A small-molecule ligand and the protein it binds are described below.
Small molecule (SMILES): Nc1ncnc2c1ncn2[C@@H]1O[C@H](CO[P](=O)(O)O[P](=O)(O)NP(=O)(O)O)[C@@H](O)[C@H]1O

Binding-site contacts:
Ligand atom O1G contacts residue LYS163 of chain 1.AB at 2.7 Å (salt-bridge).
Ligand atom N1 contacts residue TYR345 of chain 1.AB at 3.4 Å.
Ligand atom N9 contacts residue TYR345 of chain 1.AB at 3.4 Å.
Ligand atom O1B contacts residue GLY158 of chain 1.AB at 3.5 Å (h-bond).
Ligand atom O3A contacts residue GLY162 of chain 1.AB at 3.1 Å (h-bond).
Ligand atom O2G contacts residue THR164 of chain 1.AB at 3.4 Å (h-bond).
Ligand atom PG contacts residue MG1 of chain 1.ZB at 2.9 Å.
Ligand atom O3' contacts residue ARG375 of chain 1.ZA at 3.0 Å.
Ligand atom O1B contacts residue GLY162 of chain 1.AB at 3.2 Å (h-bond).
Ligand atom N3B contacts residue MG1 of chain 1.ZB at 3.0 Å.
Ligand atom O2G contacts residue MG1 of chain 1.ZB at 1.9 Å.
Ligand atom C2 contacts residue TYR345 of chain 1.AB at 3.5 Å (hydrophobic).
Ligand atom C4 contacts residue TYR345 of chain 1.AB at 3.4 Å (hydrophobic).
Ligand atom O1A contacts residue LYS163 of chain 1.AB at 3.3 Å (salt-bridge).
Ligand atom N7 contacts residue VAL165 of chain 1.AB at 3.5 Å.
Ligand atom C6 contacts residue TYR345 of chain 1.AB at 3.4 Å (hydrophobic).
Ligand atom PB contacts residue MG1 of chain 1.ZB at 3.3 Å.
Ligand atom N6 contacts residue PHE418 of chain 1.AB at 3.5 Å.
Ligand atom C5' contacts residue ARG375 of chain 1.ZA at 3.4 Å.
Ligand atom O2G contacts residue GLU189 of chain 1.AB at 3.1 Å (salt-bridge).
Ligand atom N3B contacts residue GLY160 of chain 1.AB at 3.1 Å (h-bond).
Ligand atom N6 contacts residue TYR345 of chain 1.AB at 3.4 Å.
Ligand atom O3A contacts residue GLY160 of chain 1.AB at 3.1 Å.
Ligand atom O1A contacts residue THR164 of chain 1.AB at 3.1 Å (h-bond).
Ligand atom O3G contacts residue ARG375 of chain 1.ZA at 3.4 Å (salt-bridge).
Ligand atom C8 contacts residue GLY162 of chain 1.AB at 3.4 Å.
Ligand atom O1A contacts residue VAL165 of chain 1.AB at 2.8 Å (h-bond).
Ligand atom N3B contacts residue ARG375 of chain 1.ZA at 2.8 Å (salt-bridge).
Ligand atom O2B contacts residue LYS163 of chain 1.AB at 3.2 Å (salt-bridge).
Ligand atom O1B contacts residue GLY160 of chain 1.AB at 3.0 Å (h-bond).
Ligand atom O2A contacts residue ARG375 of chain 1.ZA at 3.2 Å (salt-bridge).
Ligand atom C5 contacts residue TYR345 of chain 1.AB at 3.2 Å (hydrophobic).
Ligand atom O2B contacts residue MG1 of chain 1.ZB at 2.3 Å.
Ligand atom O2B contacts residue THR164 of chain 1.AB at 2.7 Å (h-bond).
Ligand atom O3G contacts residue ARG190 of chain 1.AB at 3.1 Å (salt-bridge).
Ligand atom O1A contacts residue GLY162 of chain 1.AB at 3.1 Å.
Ligand atom PB contacts residue GLY160 of chain 1.AB at 3.5 Å.
Ligand atom O1B contacts residue LYS163 of chain 1.AB at 3.3 Å (salt-bridge).
Ligand atom O2A contacts residue MG1 of chain 1.ZB at 3.4 Å.
Ligand atom O1B contacts residue VAL161 of chain 1.AB at 3.0 Å (h-bond).

Sequence of chain 1.AB:
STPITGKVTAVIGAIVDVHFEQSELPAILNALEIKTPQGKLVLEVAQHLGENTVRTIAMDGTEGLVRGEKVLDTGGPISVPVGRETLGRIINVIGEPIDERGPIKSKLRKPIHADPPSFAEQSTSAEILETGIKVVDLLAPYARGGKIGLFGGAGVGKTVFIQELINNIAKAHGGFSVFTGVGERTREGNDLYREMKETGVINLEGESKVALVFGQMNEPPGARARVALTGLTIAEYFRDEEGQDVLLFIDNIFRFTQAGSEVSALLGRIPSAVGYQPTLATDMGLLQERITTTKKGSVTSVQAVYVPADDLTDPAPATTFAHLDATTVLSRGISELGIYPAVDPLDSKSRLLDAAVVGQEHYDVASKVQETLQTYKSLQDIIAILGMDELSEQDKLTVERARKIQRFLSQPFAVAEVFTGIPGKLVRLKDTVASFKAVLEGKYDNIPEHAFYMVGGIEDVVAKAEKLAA

Sequence of chain 1.ZA:
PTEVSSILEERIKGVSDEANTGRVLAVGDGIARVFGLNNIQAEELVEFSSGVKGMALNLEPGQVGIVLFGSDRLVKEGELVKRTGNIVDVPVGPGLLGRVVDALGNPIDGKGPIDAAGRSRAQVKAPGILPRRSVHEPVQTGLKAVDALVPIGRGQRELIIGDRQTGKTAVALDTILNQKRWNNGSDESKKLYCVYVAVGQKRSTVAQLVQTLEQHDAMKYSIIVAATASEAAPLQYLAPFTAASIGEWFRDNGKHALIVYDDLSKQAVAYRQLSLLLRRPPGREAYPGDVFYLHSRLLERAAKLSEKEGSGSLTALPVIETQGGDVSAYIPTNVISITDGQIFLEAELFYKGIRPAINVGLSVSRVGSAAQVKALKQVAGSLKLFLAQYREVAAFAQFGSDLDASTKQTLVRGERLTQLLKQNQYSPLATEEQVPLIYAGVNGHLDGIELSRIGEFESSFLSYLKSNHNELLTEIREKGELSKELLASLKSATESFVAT